This protein binds this small molecule.
Small molecule (SMILES): Nc1ncnc2c1ncn2[C@@H]1O[C@H](CO[P](=O)(O)O[P](=O)(O)NP(=O)(O)O)[C@@H](O)[C@H]1O

Binding-site contacts:
Ligand atom O1G contacts residue THR89 of chain 6.B at 2.3 Å (h-bond).
Ligand atom O1B contacts residue ASP87 of chain 6.B at 2.6 Å (salt-bridge).
Ligand atom O1G contacts residue ASP87 of chain 6.B at 3.4 Å (salt-bridge).
Ligand atom O2B contacts residue GLY88 of chain 6.B at 3.1 Å.
Ligand atom C4' contacts residue MET430 of chain 6.B at 3.6 Å (hydrophobic).
Ligand atom C8 contacts residue ILE152 of chain 6.B at 3.4 Å (hydrophobic).
Ligand atom C2 contacts residue PHE461 of chain 6.B at 3.4 Å (hydrophobic).
Ligand atom O1B contacts residue MG1 of chain 6.H at 2.1 Å.
Ligand atom O2G contacts residue MG1 of chain 6.H at 2.2 Å.
Ligand atom O2G contacts residue ASP87 of chain 6.B at 2.3 Å (salt-bridge).
Ligand atom O2A contacts residue GLY36 of chain 6.B at 3.3 Å (h-bond).
Ligand atom O2' contacts residue ASP476 of chain 6.B at 3.1 Å (salt-bridge).
Ligand atom O2G contacts residue ASP373 of chain 6.B at 3.6 Å (salt-bridge).
Ligand atom O2G contacts residue ARG155 of chain 6.B at 3.4 Å (salt-bridge).
Ligand atom C2 contacts residue VAL474 of chain 6.B at 3.6 Å (hydrophobic).
Ligand atom O2' contacts residue GLY390 of chain 6.B at 2.8 Å (h-bond).
Ligand atom PA contacts residue MG1 of chain 6.H at 3.5 Å.
Ligand atom O3G contacts residue THR90 of chain 6.B at 3.4 Å (h-bond).
Ligand atom O2A contacts residue SER34 of chain 6.B at 3.5 Å (h-bond).
Ligand atom N3B contacts residue THR89 of chain 6.B at 3.0 Å (h-bond).
Ligand atom O3G contacts residue ARG155 of chain 6.B at 2.9 Å (salt-bridge).
Ligand atom N3B contacts residue THR90 of chain 6.B at 2.9 Å (h-bond).
Ligand atom C4 contacts residue PRO37 of chain 6.B at 3.5 Å (hydrophobic).
Ligand atom N3 contacts residue GLY390 of chain 6.B at 3.5 Å.
Ligand atom N7 contacts residue PRO37 of chain 6.B at 3.6 Å.
Ligand atom PG contacts residue THR89 of chain 6.B at 3.1 Å.
Ligand atom O2B contacts residue THR91 of chain 6.B at 2.4 Å (h-bond).
Ligand atom O3A contacts residue LEU35 of chain 6.B at 3.6 Å.
Ligand atom O5' contacts residue GLY36 of chain 6.B at 3.5 Å (h-bond).
Ligand atom PG contacts residue ASP87 of chain 6.B at 3.3 Å.
Ligand atom O1A contacts residue MG1 of chain 6.H at 2.0 Å.
Ligand atom O1B contacts residue GLY88 of chain 6.B at 3.4 Å (h-bond).
Ligand atom O2A contacts residue ASN55 of chain 6.B at 3.6 Å.
Ligand atom O3' contacts residue MET430 of chain 6.B at 3.2 Å.
Ligand atom C5 contacts residue PRO37 of chain 6.B at 3.3 Å (hydrophobic).
Ligand atom O2' contacts residue GLY389 of chain 6.B at 3.5 Å.
Ligand atom O3G contacts residue GLY57 of chain 6.B at 3.4 Å (h-bond).
Ligand atom PB contacts residue MG1 of chain 6.H at 3.5 Å.
Ligand atom C2' contacts residue ASP476 of chain 6.B at 3.5 Å.
Ligand atom N3 contacts residue PHE461 of chain 6.B at 3.5 Å.

Sequence of chain 6.B:
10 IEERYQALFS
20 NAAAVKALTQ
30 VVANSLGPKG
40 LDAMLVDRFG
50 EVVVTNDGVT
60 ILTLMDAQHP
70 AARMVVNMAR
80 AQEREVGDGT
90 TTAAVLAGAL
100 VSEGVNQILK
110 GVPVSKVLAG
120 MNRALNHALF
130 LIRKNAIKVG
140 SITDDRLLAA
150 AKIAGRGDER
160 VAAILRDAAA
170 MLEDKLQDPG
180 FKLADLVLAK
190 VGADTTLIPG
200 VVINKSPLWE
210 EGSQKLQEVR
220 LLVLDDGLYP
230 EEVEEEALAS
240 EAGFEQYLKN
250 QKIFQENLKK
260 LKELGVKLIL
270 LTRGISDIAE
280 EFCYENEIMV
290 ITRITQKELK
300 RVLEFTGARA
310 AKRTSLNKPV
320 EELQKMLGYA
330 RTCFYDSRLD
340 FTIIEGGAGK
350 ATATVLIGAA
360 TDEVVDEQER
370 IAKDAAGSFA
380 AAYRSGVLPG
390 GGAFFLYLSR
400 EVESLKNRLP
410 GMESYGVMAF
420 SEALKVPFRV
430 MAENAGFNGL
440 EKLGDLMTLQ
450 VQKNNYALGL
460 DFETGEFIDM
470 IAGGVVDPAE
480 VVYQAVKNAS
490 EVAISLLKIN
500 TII